This small molecule binds to this protein.
Small molecule (SMILES): CC(=O)N[C@@H]1[C@@H](O)[C@H](O)[C@@H](CO)O[C@H]1O

Binding-site contacts:
Ligand atom C8 contacts residue LEU236 of chain 1.A at 3.8 Å (hydrophobic).
Ligand atom C3 contacts residue ASN253 of chain 1.A at 3.8 Å.
Ligand atom C4 contacts residue ASN253 of chain 1.A at 4.2 Å.
Ligand atom O6 contacts residue ASN253 of chain 1.A at 4.3 Å.
Ligand atom C8 contacts residue THR240 of chain 1.A at 3.4 Å.
Ligand atom C8 contacts residue THR239 of chain 1.A at 3.5 Å.
Ligand atom O5 contacts residue SER255 of chain 1.A at 3.5 Å (h-bond).
Ligand atom O6 contacts residue SER255 of chain 1.A at 4.1 Å.
Ligand atom O7 contacts residue ASN253 of chain 1.A at 3.5 Å (h-bond).
Ligand atom O5 contacts residue ASN253 of chain 1.A at 2.2 Å (h-bond).
Ligand atom C7 contacts residue THR240 of chain 1.A at 4.1 Å.
Ligand atom O7 contacts residue THR240 of chain 1.A at 4.3 Å.
Ligand atom O7 contacts residue LEU236 of chain 1.A at 4.4 Å.
Ligand atom C6 contacts residue SER255 of chain 1.A at 4.2 Å.
Ligand atom C2 contacts residue ASN253 of chain 1.A at 2.5 Å.
Ligand atom C5 contacts residue ASN253 of chain 1.A at 3.6 Å.
Ligand atom N2 contacts residue ASN253 of chain 1.A at 3.1 Å (h-bond).
Ligand atom C7 contacts residue ASN253 of chain 1.A at 3.5 Å.
Ligand atom C5 contacts residue SER255 of chain 1.A at 3.7 Å.
Ligand atom C1 contacts residue SER255 of chain 1.A at 3.6 Å.
Ligand atom C1 contacts residue ASN253 of chain 1.A at 1.4 Å.

Sequence of chain 1.A:
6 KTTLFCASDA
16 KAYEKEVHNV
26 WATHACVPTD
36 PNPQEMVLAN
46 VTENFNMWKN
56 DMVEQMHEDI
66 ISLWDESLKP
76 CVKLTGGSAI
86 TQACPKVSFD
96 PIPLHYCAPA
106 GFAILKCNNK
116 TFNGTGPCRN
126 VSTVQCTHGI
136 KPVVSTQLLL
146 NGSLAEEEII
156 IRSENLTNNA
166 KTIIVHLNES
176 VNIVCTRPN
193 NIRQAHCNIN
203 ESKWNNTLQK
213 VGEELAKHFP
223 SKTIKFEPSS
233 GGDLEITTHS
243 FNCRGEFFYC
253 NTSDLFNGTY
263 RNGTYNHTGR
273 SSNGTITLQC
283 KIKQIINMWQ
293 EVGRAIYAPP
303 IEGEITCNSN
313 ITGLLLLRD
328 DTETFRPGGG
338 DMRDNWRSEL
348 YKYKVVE